Sequence of chain 1.B:
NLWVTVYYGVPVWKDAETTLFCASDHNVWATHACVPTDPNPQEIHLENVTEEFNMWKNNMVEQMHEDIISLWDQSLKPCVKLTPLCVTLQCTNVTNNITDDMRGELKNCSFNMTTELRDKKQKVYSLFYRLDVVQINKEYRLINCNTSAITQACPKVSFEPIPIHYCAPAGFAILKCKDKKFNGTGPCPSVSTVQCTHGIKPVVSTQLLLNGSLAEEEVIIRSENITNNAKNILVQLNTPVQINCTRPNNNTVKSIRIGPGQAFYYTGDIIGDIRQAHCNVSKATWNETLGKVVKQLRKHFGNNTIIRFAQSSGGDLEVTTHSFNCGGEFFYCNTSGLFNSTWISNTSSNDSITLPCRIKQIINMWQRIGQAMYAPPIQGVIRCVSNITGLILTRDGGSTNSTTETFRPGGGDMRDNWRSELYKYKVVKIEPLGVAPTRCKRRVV

Binding-site contacts:
Ligand atom O6 contacts residue THR400 of chain 1.B at 3.0 Å (h-bond).
Ligand atom C7 contacts residue ASN340 of chain 1.B at 3.2 Å.
Ligand atom O5 contacts residue ASN340 of chain 1.B at 2.5 Å (h-bond).
Ligand atom C8 contacts residue ASN340 of chain 1.B at 4.4 Å.
Ligand atom C5 contacts residue ASN340 of chain 1.B at 3.8 Å.
Ligand atom N2 contacts residue ASN340 of chain 1.B at 2.9 Å (h-bond).
Ligand atom C8 contacts residue LYS336 of chain 1.B at 4.0 Å.
Ligand atom C2 contacts residue ASN340 of chain 1.B at 2.5 Å.
Ligand atom C6 contacts residue THR400 of chain 1.B at 3.2 Å.
Ligand atom C1 contacts residue ASN340 of chain 1.B at 1.5 Å.
Ligand atom C3 contacts residue ASN340 of chain 1.B at 3.9 Å.
Ligand atom C4 contacts residue ASN340 of chain 1.B at 4.3 Å.
Ligand atom O6 contacts residue SER401 of chain 1.B at 4.3 Å.
Ligand atom O7 contacts residue ASN340 of chain 1.B at 3.1 Å (h-bond).

The protein below binds the small molecule below.
Small molecule (SMILES): CC(=O)N[C@@H]1[C@@H](O)[C@H](O)[C@@H](CO)O[C@H]1O